A small-molecule ligand and the protein it binds are described below.
Small molecule (SMILES): NCc1ccccc1

Binding-site contacts:
Ligand atom C contacts residue GLY204 of chain 1.A at 3.9 Å.
Ligand atom C2 contacts residue VAL191 of chain 1.A at 3.8 Å (hydrophobic).
Ligand atom C6 contacts residue GLY194 of chain 1.A at 3.5 Å.
Ligand atom N contacts residue ASP171 of chain 1.A at 2.8 Å (salt-bridge).
Ligand atom C6 contacts residue TRP193 of chain 1.A at 3.5 Å (hydrophobic).
Ligand atom C4 contacts residue SER192 of chain 1.A at 4.5 Å.
Ligand atom C3 contacts residue VAL191 of chain 1.A at 3.8 Å (hydrophobic).
Ligand atom C1 contacts residue GLY194 of chain 1.A at 4.2 Å.
Ligand atom C4 contacts residue SER177 of chain 1.A at 3.7 Å.
Ligand atom C contacts residue GLY196 of chain 1.A at 3.8 Å.
Ligand atom N contacts residue GLY204 of chain 1.A at 4.4 Å.
Ligand atom C1 contacts residue GLY196 of chain 1.A at 4.1 Å.
Ligand atom C1 contacts residue SER172 of chain 1.A at 4.0 Å.
Ligand atom C2 contacts residue SER172 of chain 1.A at 3.5 Å.
Ligand atom C1 contacts residue TRP193 of chain 1.A at 3.8 Å (hydrophobic).
Ligand atom N contacts residue GLY196 of chain 1.A at 2.9 Å (h-bond).
Ligand atom N contacts residue SER172 of chain 1.A at 2.8 Å (h-bond).
Ligand atom C4 contacts residue GLN174 of chain 1.A at 3.7 Å.
Ligand atom C3 contacts residue SER177 of chain 1.A at 3.8 Å.
Ligand atom C5 contacts residue GLY194 of chain 1.A at 4.2 Å.
Ligand atom N contacts residue CYS197 of chain 1.A at 3.8 Å.
Ligand atom C2 contacts residue CYS173 of chain 1.A at 3.8 Å (hydrophobic).
Ligand atom C1 contacts residue CYS173 of chain 1.A at 4.4 Å (hydrophobic).
Ligand atom C5 contacts residue TRP193 of chain 1.A at 4.0 Å (hydrophobic).
Ligand atom C3 contacts residue GLN174 of chain 1.A at 4.0 Å.
Ligand atom C6 contacts residue GLN174 of chain 1.A at 4.2 Å.
Ligand atom C6 contacts residue GLY196 of chain 1.A at 3.8 Å.
Ligand atom C contacts residue SER172 of chain 1.A at 3.6 Å.
Ligand atom C contacts residue ASP171 of chain 1.A at 3.9 Å.
Ligand atom C contacts residue GLY194 of chain 1.A at 4.3 Å.
Ligand atom N contacts residue CYS173 of chain 1.A at 4.5 Å.
Ligand atom C4 contacts residue CYS173 of chain 1.A at 4.2 Å (hydrophobic).
Ligand atom C contacts residue TRP193 of chain 1.A at 3.5 Å (hydrophobic).
Ligand atom C5 contacts residue GLN174 of chain 1.A at 3.3 Å.
Ligand atom C3 contacts residue CYS173 of chain 1.A at 3.5 Å (hydrophobic).

Sequence of chain 1.A:
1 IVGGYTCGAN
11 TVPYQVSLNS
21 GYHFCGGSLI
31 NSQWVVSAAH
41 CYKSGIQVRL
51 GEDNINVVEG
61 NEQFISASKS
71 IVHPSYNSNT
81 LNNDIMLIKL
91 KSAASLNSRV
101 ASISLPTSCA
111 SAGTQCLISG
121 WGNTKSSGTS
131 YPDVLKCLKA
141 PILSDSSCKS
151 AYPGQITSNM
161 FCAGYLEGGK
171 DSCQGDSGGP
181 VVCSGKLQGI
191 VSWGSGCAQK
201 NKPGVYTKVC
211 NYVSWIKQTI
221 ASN